Sequence of chain 1.B:
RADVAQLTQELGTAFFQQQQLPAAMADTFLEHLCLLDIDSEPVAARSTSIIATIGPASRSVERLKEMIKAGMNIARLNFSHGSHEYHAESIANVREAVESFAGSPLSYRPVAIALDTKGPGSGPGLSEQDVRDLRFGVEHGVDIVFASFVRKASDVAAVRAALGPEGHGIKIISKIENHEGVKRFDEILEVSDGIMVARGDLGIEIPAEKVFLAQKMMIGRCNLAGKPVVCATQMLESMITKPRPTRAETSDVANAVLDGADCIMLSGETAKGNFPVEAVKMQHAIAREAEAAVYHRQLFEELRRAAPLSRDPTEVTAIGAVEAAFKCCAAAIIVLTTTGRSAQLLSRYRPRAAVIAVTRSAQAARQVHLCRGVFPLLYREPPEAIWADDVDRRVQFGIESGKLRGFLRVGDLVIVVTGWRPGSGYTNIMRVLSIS

Binding-site contacts:
Ligand atom O5P contacts residue SER435 of chain 1.B at 3.2 Å (h-bond).
Ligand atom O5P contacts residue THR349 of chain 1.B at 3.3 Å (h-bond).
Ligand atom C6 contacts residue LEU347 of chain 1.B at 3.6 Å (hydrophobic).
Ligand atom O4P contacts residue THR348 of chain 1.B at 2.6 Å (h-bond).
Ligand atom O6P contacts residue GLY436 of chain 1.B at 2.9 Å (h-bond).
Ligand atom O4 contacts residue THR438 of chain 1.B at 3.6 Å (h-bond).
Ligand atom O6P contacts residue SER435 of chain 1.B at 3.3 Å (h-bond).
Ligand atom O6 contacts residue THR348 of chain 1.B at 3.6 Å.
Ligand atom O3P contacts residue PRO433 of chain 1.B at 3.7 Å.
Ligand atom O6 contacts residue THR349 of chain 1.B at 3.1 Å (h-bond).
Ligand atom C6 contacts residue SER353 of chain 1.B at 3.7 Å.
Ligand atom C3 contacts residue GLY434 of chain 1.B at 3.5 Å.
Ligand atom O2 contacts residue GLY430 of chain 1.B at 3.4 Å (h-bond).
Ligand atom O3 contacts residue ARG432 of chain 1.B at 2.8 Å (salt-bridge).
Ligand atom O4 contacts residue TYR437 of chain 1.B at 2.9 Å (h-bond).
Ligand atom C5 contacts residue GLY434 of chain 1.B at 3.4 Å.
Ligand atom O3P contacts residue ARG405 of chain 1.B at 3.1 Å (salt-bridge).
Ligand atom O5 contacts residue LEU347 of chain 1.B at 3.7 Å.
Ligand atom C6 contacts residue THR438 of chain 1.B at 3.4 Å.
Ligand atom P1 contacts residue ARG405 of chain 1.B at 3.7 Å.
Ligand atom O4 contacts residue GLY436 of chain 1.B at 3.7 Å.
Ligand atom O2 contacts residue LEU347 of chain 1.B at 3.4 Å.
Ligand atom O3P contacts residue TRP398 of chain 1.B at 2.7 Å (h-bond).
Ligand atom O3 contacts residue TRP398 of chain 1.B at 3.7 Å.
Ligand atom P2 contacts residue THR349 of chain 1.B at 3.7 Å.
Ligand atom C3 contacts residue ARG432 of chain 1.B at 3.5 Å.
Ligand atom O5P contacts residue THR348 of chain 1.B at 3.5 Å (h-bond).
Ligand atom O4P contacts residue SER353 of chain 1.B at 2.6 Å (h-bond).
Ligand atom O4 contacts residue GLY434 of chain 1.B at 2.5 Å (h-bond).
Ligand atom O1P contacts residue ARG405 of chain 1.B at 2.5 Å (salt-bridge).
Ligand atom O2P contacts residue GLY434 of chain 1.B at 2.9 Å (h-bond).
Ligand atom C4 contacts residue GLY434 of chain 1.B at 3.3 Å.
Ligand atom O3 contacts residue GLY430 of chain 1.B at 3.0 Å.
Ligand atom O5P contacts residue THR350 of chain 1.B at 2.6 Å (h-bond).
Ligand atom P2 contacts residue SER353 of chain 1.B at 3.6 Å.
Ligand atom C1 contacts residue ARG405 of chain 1.B at 3.8 Å.
Ligand atom P2 contacts residue THR348 of chain 1.B at 3.5 Å.
Ligand atom O1 contacts residue GLY434 of chain 1.B at 3.8 Å.
Ligand atom O6P contacts residue SER353 of chain 1.B at 3.6 Å.
Ligand atom P2 contacts residue SER435 of chain 1.B at 3.7 Å.

A small-molecule ligand and the protein it binds are described below.
Small molecule (SMILES): O=P(O)(O)OC[C@H]1O[C@](O)(COP(=O)(O)O)[C@@H](O)[C@@H]1O